Sequence of chain 1.A:
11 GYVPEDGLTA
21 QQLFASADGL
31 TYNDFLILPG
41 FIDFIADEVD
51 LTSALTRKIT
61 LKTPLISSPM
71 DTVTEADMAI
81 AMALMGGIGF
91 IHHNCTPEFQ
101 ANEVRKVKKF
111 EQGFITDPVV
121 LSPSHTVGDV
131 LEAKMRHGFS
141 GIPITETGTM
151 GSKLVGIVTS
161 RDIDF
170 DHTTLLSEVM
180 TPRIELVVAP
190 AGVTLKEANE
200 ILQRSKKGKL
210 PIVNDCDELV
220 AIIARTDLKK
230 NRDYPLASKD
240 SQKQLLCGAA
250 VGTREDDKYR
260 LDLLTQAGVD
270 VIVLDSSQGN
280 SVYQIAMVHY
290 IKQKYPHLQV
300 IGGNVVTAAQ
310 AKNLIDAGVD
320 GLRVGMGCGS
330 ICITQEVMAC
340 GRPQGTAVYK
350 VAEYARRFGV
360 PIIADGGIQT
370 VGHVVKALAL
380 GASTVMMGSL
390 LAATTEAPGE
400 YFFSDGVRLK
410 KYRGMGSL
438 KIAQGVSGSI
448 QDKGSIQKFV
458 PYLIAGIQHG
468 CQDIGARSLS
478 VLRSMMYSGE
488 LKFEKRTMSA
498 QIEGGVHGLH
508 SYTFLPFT

This small molecule binds to this protein.
Small molecule (SMILES): O=c1[nH]cnc2c1ncn2[C@@H]1O[C@H](COP(=O)(O)O)[C@@H](O)[C@H]1O

Binding-site contacts:
Ligand atom C6 contacts residue NAD1 of chain 1.J at 3.4 Å.
Ligand atom C4' contacts residue ASP364 of chain 1.A at 3.3 Å.
Ligand atom C3' contacts residue ASP364 of chain 1.A at 3.3 Å.
Ligand atom P contacts residue GLY366 of chain 1.A at 3.8 Å.
Ligand atom O5' contacts residue GLY387 of chain 1.A at 3.7 Å.
Ligand atom O3' contacts residue SER68 of chain 1.A at 2.7 Å (h-bond).
Ligand atom O2P contacts residue SER329 of chain 1.A at 2.7 Å (h-bond).
Ligand atom P contacts residue SER388 of chain 1.A at 3.8 Å.
Ligand atom O5' contacts residue GLY365 of chain 1.A at 3.2 Å.
Ligand atom C4' contacts residue GLY365 of chain 1.A at 3.7 Å.
Ligand atom O3P contacts residue TYR411 of chain 1.A at 2.7 Å (h-bond).
Ligand atom N7 contacts residue ILE330 of chain 1.A at 3.5 Å.
Ligand atom O6 contacts residue GLY442 of chain 1.A at 3.9 Å.
Ligand atom O6 contacts residue NAD1 of chain 1.J at 3.3 Å (h-bond).
Ligand atom O3P contacts residue SER388 of chain 1.A at 2.6 Å (h-bond).
Ligand atom O2P contacts residue GLY328 of chain 1.A at 3.1 Å.
Ligand atom C5 contacts residue CYS331 of chain 1.A at 3.9 Å (hydrophobic).
Ligand atom C1' contacts residue ASP364 of chain 1.A at 3.9 Å.
Ligand atom C2' contacts residue ASP364 of chain 1.A at 3.7 Å.
Ligand atom O2' contacts residue ARG322 of chain 1.A at 3.9 Å.
Ligand atom O3' contacts residue ASP364 of chain 1.A at 2.6 Å (salt-bridge).
Ligand atom C2 contacts residue NAD1 of chain 1.J at 3.7 Å.
Ligand atom O3P contacts residue GLY387 of chain 1.A at 3.5 Å.
Ligand atom O2' contacts residue ASP364 of chain 1.A at 2.8 Å (salt-bridge).
Ligand atom O1P contacts residue GLY365 of chain 1.A at 3.5 Å.
Ligand atom P contacts residue TYR411 of chain 1.A at 3.9 Å.
Ligand atom O1P contacts residue ILE367 of chain 1.A at 3.7 Å.
Ligand atom O4' contacts residue GLY365 of chain 1.A at 3.8 Å.
Ligand atom O3' contacts residue MET385 of chain 1.A at 3.5 Å (h-bond).
Ligand atom N3 contacts residue NAD1 of chain 1.J at 3.6 Å.
Ligand atom O2P contacts residue ILE330 of chain 1.A at 3.8 Å.
Ligand atom C5 contacts residue ILE330 of chain 1.A at 3.6 Å (hydrophobic).
Ligand atom O4' contacts residue ASP364 of chain 1.A at 3.4 Å (salt-bridge).
Ligand atom N7 contacts residue CYS331 of chain 1.A at 3.1 Å.
Ligand atom O6 contacts residue GLN441 of chain 1.A at 3.6 Å (h-bond).
Ligand atom N1 contacts residue NAD1 of chain 1.J at 3.6 Å.
Ligand atom C3' contacts residue SER68 of chain 1.A at 3.0 Å.
Ligand atom O1P contacts residue GLY366 of chain 1.A at 2.9 Å (h-bond).
Ligand atom O6 contacts residue CYS331 of chain 1.A at 3.4 Å.
Ligand atom P contacts residue SER329 of chain 1.A at 3.8 Å.